Sequence of chain 1.B:
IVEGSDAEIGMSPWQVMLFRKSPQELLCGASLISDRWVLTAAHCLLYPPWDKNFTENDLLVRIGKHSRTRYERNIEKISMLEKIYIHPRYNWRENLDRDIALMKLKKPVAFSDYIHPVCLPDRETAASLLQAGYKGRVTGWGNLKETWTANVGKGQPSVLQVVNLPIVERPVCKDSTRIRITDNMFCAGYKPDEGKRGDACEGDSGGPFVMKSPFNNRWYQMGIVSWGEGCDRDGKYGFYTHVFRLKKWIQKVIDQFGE

The protein below binds the small molecule below.
Small molecule (SMILES): NC(=[NH2+])NCCC[C@H](NC(=O)[C@@H]1CCCN1C(=O)[C@H](N)Cc1ccccc1)[C@H](O)CCl

Binding-site contacts:
Ligand atom NH2 contacts residue ALA200 of chain 1.B at 2.9 Å (h-bond).
Ligand atom C3 contacts residue SER205 of chain 1.B at 2.4 Å.
Ligand atom CA2 contacts residue SER205 of chain 1.B at 2.4 Å.
Ligand atom N2 contacts residue HIS43 of chain 1.B at 3.1 Å (h-bond).
Ligand atom NE contacts residue ALA200 of chain 1.B at 3.7 Å.
Ligand atom CD2 contacts residue TRP227 of chain 1.B at 3.7 Å (hydrophobic).
Ligand atom NH1 contacts residue GLY228 of chain 1.B at 3.6 Å.
Ligand atom C contacts residue GLY228 of chain 1.B at 3.7 Å.
Ligand atom CB2 contacts residue SER226 of chain 1.B at 3.6 Å.
Ligand atom C2 contacts residue SER205 of chain 1.B at 1.4 Å.
Ligand atom N2 contacts residue SER205 of chain 1.B at 3.1 Å (h-bond).
Ligand atom NE contacts residue GLY228 of chain 1.B at 3.6 Å.
Ligand atom CZ1 contacts residue TRP227 of chain 1.B at 3.7 Å (hydrophobic).
Ligand atom CZ contacts residue GLU94 of chain 1.B at 3.4 Å.
Ligand atom NE contacts residue TRP227 of chain 1.B at 3.7 Å.
Ligand atom NH2 contacts residue TRP227 of chain 1.B at 3.6 Å.
Ligand atom O contacts residue TRP227 of chain 1.B at 3.1 Å.
Ligand atom CB1 contacts residue HIS43 of chain 1.B at 3.7 Å.
Ligand atom CA contacts residue GLY228 of chain 1.B at 3.4 Å.
Ligand atom N2 contacts residue SER226 of chain 1.B at 2.9 Å (h-bond).
Ligand atom CA2 contacts residue HIS43 of chain 1.B at 3.4 Å.
Ligand atom CA2 contacts residue SER226 of chain 1.B at 3.7 Å.
Ligand atom N contacts residue GLY228 of chain 1.B at 2.9 Å (h-bond).
Ligand atom CZ1 contacts residue ALA200 of chain 1.B at 3.0 Å (hydrophobic).
Ligand atom CB contacts residue GLY228 of chain 1.B at 3.2 Å.
Ligand atom CD3 contacts residue TRP227 of chain 1.B at 3.6 Å (hydrophobic).
Ligand atom NH2 contacts residue ASP199 of chain 1.B at 2.8 Å (salt-bridge).
Ligand atom NH1 contacts residue ASP199 of chain 1.B at 3.0 Å (salt-bridge).
Ligand atom NH1 contacts residue ALA200 of chain 1.B at 3.2 Å (h-bond).
Ligand atom CB2 contacts residue SER205 of chain 1.B at 2.6 Å.
Ligand atom O contacts residue GLY228 of chain 1.B at 3.1 Å (h-bond).
Ligand atom CZ1 contacts residue GLY228 of chain 1.B at 3.7 Å.
Ligand atom NH2 contacts residue GLY238 of chain 1.B at 3.6 Å.
Ligand atom O2 contacts residue SER205 of chain 1.B at 2.3 Å (h-bond).
Ligand atom C2 contacts residue HIS43 of chain 1.B at 2.6 Å.
Ligand atom NH1 contacts residue GLY230 of chain 1.B at 3.0 Å (h-bond).
Ligand atom C3 contacts residue HIS43 of chain 1.B at 1.5 Å.
Ligand atom CZ1 contacts residue ASP199 of chain 1.B at 3.6 Å.
Ligand atom CE2 contacts residue LEU96 of chain 1.B at 3.6 Å (hydrophobic).
Ligand atom O2 contacts residue GLY203 of chain 1.B at 3.2 Å (h-bond).